Sequence of chain 1.L:
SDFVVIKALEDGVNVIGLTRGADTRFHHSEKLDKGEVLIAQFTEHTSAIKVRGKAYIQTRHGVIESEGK

Binding-site contacts:
Ligand atom CE2 contacts residue GLN45 of chain 1.L at 3.9 Å.
Ligand atom N contacts residue GLY25 of chain 1.K at 2.8 Å (h-bond).
Ligand atom O contacts residue GLY25 of chain 1.K at 3.1 Å (h-bond).
Ligand atom CD1 contacts residue SER51 of chain 1.K at 3.5 Å.
Ligand atom NE1 contacts residue ALA44 of chain 1.L at 3.9 Å.
Ligand atom NE1 contacts residue GLN45 of chain 1.L at 2.8 Å (h-bond).
Ligand atom CH2 contacts residue ILE20 of chain 1.L at 4.0 Å (hydrophobic).
Ligand atom CD1 contacts residue GLN45 of chain 1.L at 3.6 Å.
Ligand atom OXT contacts residue THR50 of chain 1.L at 2.7 Å (h-bond).
Ligand atom C contacts residue THR47 of chain 1.L at 3.5 Å.
Ligand atom CB contacts residue SER51 of chain 1.K at 3.5 Å.
Ligand atom CB contacts residue THR28 of chain 1.K at 3.4 Å.
Ligand atom N contacts residue THR23 of chain 1.K at 2.8 Å (h-bond).
Ligand atom O contacts residue SER51 of chain 1.K at 2.9 Å (h-bond).
Ligand atom O contacts residue THR23 of chain 1.K at 3.9 Å.
Ligand atom CZ3 contacts residue GLY21 of chain 1.L at 3.6 Å.
Ligand atom C contacts residue THR50 of chain 1.L at 3.9 Å.
Ligand atom N contacts residue ASP27 of chain 1.K at 3.1 Å (salt-bridge).
Ligand atom O contacts residue THR47 of chain 1.L at 3.6 Å.
Ligand atom CA contacts residue GLY25 of chain 1.K at 3.5 Å.
Ligand atom CA contacts residue THR28 of chain 1.K at 3.0 Å.
Ligand atom CD2 contacts residue THR50 of chain 1.L at 3.9 Å.
Ligand atom CA contacts residue THR23 of chain 1.K at 3.8 Å.
Ligand atom CE3 contacts residue HIS32 of chain 1.L at 4.0 Å.
Ligand atom CZ2 contacts residue ILE53 of chain 1.L at 3.8 Å (hydrophobic).
Ligand atom CH2 contacts residue GLY21 of chain 1.L at 3.6 Å.
Ligand atom C contacts residue GLY25 of chain 1.K at 3.5 Å.
Ligand atom CD1 contacts residue THR47 of chain 1.L at 3.8 Å.
Ligand atom CZ2 contacts residue THR50 of chain 1.L at 3.8 Å.
Ligand atom O contacts residue ARG24 of chain 1.K at 3.5 Å.
Ligand atom CZ2 contacts residue ALA44 of chain 1.L at 4.0 Å (hydrophobic).
Ligand atom C contacts residue SER51 of chain 1.K at 3.6 Å.
Ligand atom OXT contacts residue HIS49 of chain 1.L at 3.7 Å.
Ligand atom N contacts residue THR28 of chain 1.K at 2.7 Å (h-bond).
Ligand atom CG contacts residue SER51 of chain 1.K at 3.9 Å.
Ligand atom CA contacts residue SER51 of chain 1.K at 4.0 Å.
Ligand atom OXT contacts residue GLY25 of chain 1.K at 4.0 Å.
Ligand atom OXT contacts residue THR47 of chain 1.L at 2.7 Å (h-bond).
Ligand atom CE2 contacts residue THR50 of chain 1.L at 4.0 Å.
Ligand atom CB contacts residue THR23 of chain 1.K at 3.8 Å.

Sequence of chain 1.K:
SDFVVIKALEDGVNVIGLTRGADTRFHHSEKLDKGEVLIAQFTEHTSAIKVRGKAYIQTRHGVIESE

This protein binds this small molecule.
Small molecule (SMILES): N[C@@H](Cc1c[nH]c2ccccc12)C(=O)O